A protein and the small-molecule ligand that binds it are described below.
Small molecule (SMILES): C[C@@H]1N[C@H](CN)[C@@H](O)[C@H](O)[C@@H]1O

Binding-site contacts:
Ligand atom CAH contacts residue ASP224 of chain 1.A at 3.7 Å.
Ligand atom NAB contacts residue ARG254 of chain 1.A at 3.3 Å (salt-bridge).
Ligand atom CAA contacts residue PHE290 of chain 1.A at 3.6 Å (hydrophobic).
Ligand atom NAG contacts residue GLU266 of chain 1.A at 3.0 Å (salt-bridge).
Ligand atom CAA contacts residue PHE32 of chain 1.A at 3.7 Å (hydrophobic).
Ligand atom CAK contacts residue TRP67 of chain 1.A at 3.9 Å (hydrophobic).
Ligand atom OAC contacts residue HIS34 of chain 1.A at 2.7 Å (h-bond).
Ligand atom CAH contacts residue PHE290 of chain 1.A at 3.9 Å (hydrophobic).
Ligand atom NAG contacts residue ARG254 of chain 1.A at 3.5 Å (salt-bridge).
Ligand atom CAJ contacts residue GLU66 of chain 1.A at 3.2 Å.
Ligand atom OAD contacts residue HIS129 of chain 1.A at 3.9 Å.
Ligand atom NAB contacts residue GLU266 of chain 1.A at 3.1 Å (salt-bridge).
Ligand atom OAC contacts residue TYR171 of chain 1.A at 3.3 Å (h-bond).
Ligand atom CAF contacts residue MET225 of chain 1.A at 3.9 Å (hydrophobic).
Ligand atom CAK contacts residue HIS129 of chain 1.A at 3.4 Å.
Ligand atom OAD contacts residue HIS128 of chain 1.A at 2.9 Å (h-bond).
Ligand atom CAA contacts residue GLU266 of chain 1.A at 3.8 Å.
Ligand atom CAJ contacts residue TYR64 of chain 1.A at 3.6 Å (hydrophobic).
Ligand atom NAB contacts residue ASP224 of chain 1.A at 3.7 Å.
Ligand atom CAA contacts residue HIS34 of chain 1.A at 3.8 Å.
Ligand atom CAI contacts residue HIS34 of chain 1.A at 3.3 Å.
Ligand atom NAG contacts residue ASP224 of chain 1.A at 2.8 Å (salt-bridge).
Ligand atom OAD contacts residue TYR64 of chain 1.A at 3.8 Å.
Ligand atom CAJ contacts residue HIS128 of chain 1.A at 3.8 Å.
Ligand atom CAF contacts residue ASP224 of chain 1.A at 3.2 Å.
Ligand atom OAD contacts residue GLU66 of chain 1.A at 2.5 Å (salt-bridge).
Ligand atom OAC contacts residue HIS128 of chain 1.A at 2.8 Å (h-bond).
Ligand atom CAK contacts residue ASP224 of chain 1.A at 3.4 Å.
Ligand atom OAD contacts residue TRP67 of chain 1.A at 3.3 Å (h-bond).
Ligand atom CAH contacts residue GLU266 of chain 1.A at 3.2 Å.
Ligand atom OAE contacts residue HIS129 of chain 1.A at 2.9 Å (h-bond).
Ligand atom CAF contacts residue GLU266 of chain 1.A at 3.8 Å.
Ligand atom CAI contacts residue GLU66 of chain 1.A at 3.7 Å.
Ligand atom CAI contacts residue HIS128 of chain 1.A at 3.8 Å.
Ligand atom CAI contacts residue ASP224 of chain 1.A at 3.9 Å.
Ligand atom CAL contacts residue ASP224 of chain 1.A at 3.3 Å.
Ligand atom OAE contacts residue TRP67 of chain 1.A at 2.8 Å (h-bond).
Ligand atom CAL contacts residue GLU266 of chain 1.A at 3.1 Å.
Ligand atom OAC contacts residue ASP224 of chain 1.A at 3.2 Å (salt-bridge).
Ligand atom CAF contacts residue ARG254 of chain 1.A at 3.8 Å.

Sequence of chain 1.A:
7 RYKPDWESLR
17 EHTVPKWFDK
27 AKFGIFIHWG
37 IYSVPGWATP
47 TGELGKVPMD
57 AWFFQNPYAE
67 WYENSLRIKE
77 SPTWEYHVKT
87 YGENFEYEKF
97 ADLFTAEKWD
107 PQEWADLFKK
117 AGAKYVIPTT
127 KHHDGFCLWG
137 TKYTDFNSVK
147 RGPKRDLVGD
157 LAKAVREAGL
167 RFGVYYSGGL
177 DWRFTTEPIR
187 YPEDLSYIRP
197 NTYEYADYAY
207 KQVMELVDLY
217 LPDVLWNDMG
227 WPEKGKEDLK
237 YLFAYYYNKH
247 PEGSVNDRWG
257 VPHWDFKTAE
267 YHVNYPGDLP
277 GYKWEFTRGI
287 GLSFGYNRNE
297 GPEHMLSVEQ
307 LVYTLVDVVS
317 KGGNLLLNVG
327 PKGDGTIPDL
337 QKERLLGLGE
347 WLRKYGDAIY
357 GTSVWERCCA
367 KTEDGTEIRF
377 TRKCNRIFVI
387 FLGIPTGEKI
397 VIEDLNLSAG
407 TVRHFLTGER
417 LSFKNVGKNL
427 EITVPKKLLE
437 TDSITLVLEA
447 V